Binding-site contacts:
Ligand atom CL22 contacts residue ILE173 of chain 2.A at 3.6 Å.
Ligand atom C23 contacts residue PHE124 of chain 2.A at 3.9 Å (hydrophobic).
Ligand atom C20 contacts residue PRO172 of chain 2.A at 3.4 Å (hydrophobic).
Ligand atom O03 contacts residue ILE173 of chain 2.A at 3.9 Å.
Ligand atom C23 contacts residue VAL5 of chain 2.B at 3.9 Å (hydrophobic).
Ligand atom C10 contacts residue PRO172 of chain 2.A at 4.1 Å (hydrophobic).
Ligand atom C09 contacts residue PRO172 of chain 2.A at 4.0 Å (hydrophobic).
Ligand atom N04 contacts residue ILE173 of chain 2.A at 3.9 Å.
Ligand atom CL22 contacts residue LYS127 of chain 2.A at 3.3 Å.
Ligand atom C19 contacts residue ILE224 of chain 2.A at 4.0 Å (hydrophobic).
Ligand atom N04 contacts residue CYS43 of chain 2.A at 3.5 Å.
Ligand atom C06 contacts residue CYS43 of chain 2.A at 4.0 Å (hydrophobic).
Ligand atom C06 contacts residue ASN47 of chain 2.A at 4.0 Å.
Ligand atom O03 contacts residue CYS43 of chain 2.A at 3.3 Å (h-bond).
Ligand atom C05 contacts residue CYS43 of chain 2.A at 3.6 Å (hydrophobic).
Ligand atom C21 contacts residue VAL5 of chain 2.B at 4.0 Å (hydrophobic).
Ligand atom C15 contacts residue ILE224 of chain 2.A at 4.1 Å (hydrophobic).
Ligand atom O03 contacts residue ARG46 of chain 2.A at 2.8 Å (salt-bridge).
Ligand atom CL22 contacts residue PHE124 of chain 2.A at 4.0 Å.
Ligand atom C19 contacts residue VAL5 of chain 2.B at 3.8 Å (hydrophobic).
Ligand atom C25 contacts residue ASN47 of chain 2.A at 3.9 Å.
Ligand atom C20 contacts residue GLY176 of chain 2.A at 4.1 Å.
Ligand atom C05 contacts residue ILE173 of chain 2.A at 4.1 Å (hydrophobic).
Ligand atom C26 contacts residue ASN47 of chain 2.A at 3.8 Å.
Ligand atom C02 contacts residue ILE173 of chain 2.A at 3.8 Å (hydrophobic).
Ligand atom O13 contacts residue ILE224 of chain 2.A at 3.6 Å.
Ligand atom C23 contacts residue LYS127 of chain 2.A at 4.1 Å.
Ligand atom C01 contacts residue GLU120 of chain 2.A at 3.4 Å.
Ligand atom C02 contacts residue CYS43 of chain 2.A at 2.8 Å (hydrophobic).
Ligand atom C24 contacts residue VAL5 of chain 2.B at 3.5 Å (hydrophobic).
Ligand atom C02 contacts residue ARG46 of chain 2.A at 3.9 Å.
Ligand atom C05 contacts residue PHE124 of chain 2.A at 3.7 Å (hydrophobic).
Ligand atom C15 contacts residue VAL5 of chain 2.B at 4.0 Å (hydrophobic).
Ligand atom C07 contacts residue PHE124 of chain 2.A at 4.0 Å (hydrophobic).
Ligand atom C21 contacts residue LYS127 of chain 2.A at 4.1 Å.
Ligand atom C18 contacts residue VAL5 of chain 2.B at 3.9 Å (hydrophobic).
Ligand atom C07 contacts residue ILE173 of chain 2.A at 4.0 Å (hydrophobic).
Ligand atom C20 contacts residue VAL5 of chain 2.B at 3.8 Å (hydrophobic).
Ligand atom C01 contacts residue CYS43 of chain 2.A at 2.0 Å (hydrophobic).
Ligand atom C06 contacts residue PHE124 of chain 2.A at 3.7 Å (hydrophobic).

A protein and the small-molecule ligand that binds it are described below.
Small molecule (SMILES): CC(C)(Oc1ccc(Cl)cc1)C(=O)N1CCC(CCCNC(=O)CCl)CC1

Sequence of chain 2.A:
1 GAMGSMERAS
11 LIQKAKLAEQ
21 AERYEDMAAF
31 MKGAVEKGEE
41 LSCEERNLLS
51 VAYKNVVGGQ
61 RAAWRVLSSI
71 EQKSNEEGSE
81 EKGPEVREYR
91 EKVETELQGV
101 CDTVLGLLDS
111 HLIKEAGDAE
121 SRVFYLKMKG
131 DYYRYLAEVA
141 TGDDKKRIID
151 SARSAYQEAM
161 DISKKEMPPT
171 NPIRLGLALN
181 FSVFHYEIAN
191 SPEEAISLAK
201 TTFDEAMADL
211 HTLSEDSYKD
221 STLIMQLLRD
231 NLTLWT

Sequence of chain 2.B:
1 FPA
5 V